Sequence of chain 1.A:
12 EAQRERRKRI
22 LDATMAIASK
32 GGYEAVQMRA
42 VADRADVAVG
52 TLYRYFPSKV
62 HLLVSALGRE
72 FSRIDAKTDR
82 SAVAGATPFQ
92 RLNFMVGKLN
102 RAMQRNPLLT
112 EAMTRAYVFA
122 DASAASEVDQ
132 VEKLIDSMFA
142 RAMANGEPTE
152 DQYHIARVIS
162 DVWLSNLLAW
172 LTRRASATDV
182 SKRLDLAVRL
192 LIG

Binding-site contacts:
Ligand atom C37 contacts residue ILE136 of chain 1.A at 3.9 Å (hydrophobic).
Ligand atom C4 contacts residue LEU110 of chain 1.A at 4.0 Å (hydrophobic).
Ligand atom C35 contacts residue TRP164 of chain 1.A at 3.8 Å (hydrophobic).
Ligand atom C3 contacts residue LEU110 of chain 1.A at 4.1 Å (hydrophobic).
Ligand atom C45 contacts residue LEU68 of chain 1.A at 4.1 Å (hydrophobic).
Ligand atom C30 contacts residue LEU100 of chain 1.A at 3.8 Å (hydrophobic).
Ligand atom C42 contacts residue LEU165 of chain 1.A at 4.0 Å (hydrophobic).
Ligand atom S1P contacts residue LEU110 of chain 1.A at 3.8 Å.
Ligand atom C35 contacts residue ILE136 of chain 1.A at 4.2 Å (hydrophobic).
Ligand atom C32 contacts residue PHE72 of chain 1.A at 3.9 Å (hydrophobic).
Ligand atom C2 contacts residue MET104 of chain 1.A at 3.8 Å (hydrophobic).
Ligand atom O17 contacts residue SER161 of chain 1.A at 3.7 Å.
Ligand atom O17 contacts residue ARG158 of chain 1.A at 2.9 Å (salt-bridge).
Ligand atom C34 contacts residue TRP164 of chain 1.A at 3.9 Å (hydrophobic).
Ligand atom C38 contacts residue SER161 of chain 1.A at 3.8 Å.
Ligand atom C2 contacts residue THR111 of chain 1.A at 4.0 Å.
Ligand atom C31 contacts residue LEU100 of chain 1.A at 4.1 Å (hydrophobic).
Ligand atom C31 contacts residue TRP164 of chain 1.A at 3.8 Å (hydrophobic).
Ligand atom C6 contacts residue GLU71 of chain 1.A at 4.1 Å.
Ligand atom C47 contacts residue TRP164 of chain 1.A at 3.9 Å (hydrophobic).
Ligand atom C47 contacts residue LEU168 of chain 1.A at 3.9 Å (hydrophobic).
Ligand atom O17 contacts residue GLU133 of chain 1.A at 3.8 Å.
Ligand atom C30 contacts residue MET104 of chain 1.A at 4.1 Å (hydrophobic).
Ligand atom C contacts residue THR111 of chain 1.A at 3.6 Å.
Ligand atom C1 contacts residue MET104 of chain 1.A at 4.1 Å (hydrophobic).
Ligand atom C6 contacts residue ILE75 of chain 1.A at 3.5 Å (hydrophobic).
Ligand atom C4 contacts residue ALA103 of chain 1.A at 4.1 Å (hydrophobic).
Ligand atom C contacts residue MET114 of chain 1.A at 4.0 Å (hydrophobic).
Ligand atom C40 contacts residue TYR118 of chain 1.A at 3.8 Å (hydrophobic).
Ligand atom C47 contacts residue MET104 of chain 1.A at 3.9 Å (hydrophobic).
Ligand atom C1 contacts residue THR111 of chain 1.A at 3.7 Å.
Ligand atom C42 contacts residue LEU168 of chain 1.A at 4.1 Å (hydrophobic).
Ligand atom C37 contacts residue SER161 of chain 1.A at 3.5 Å.
Ligand atom C39 contacts residue TYR118 of chain 1.A at 3.8 Å (hydrophobic).
Ligand atom O17 contacts residue ILE136 of chain 1.A at 4.1 Å.
Ligand atom C38 contacts residue ARG158 of chain 1.A at 3.9 Å.
Ligand atom C42 contacts residue TRP164 of chain 1.A at 4.0 Å (hydrophobic).
Ligand atom C3P contacts residue GLU71 of chain 1.A at 3.9 Å.
Ligand atom C33 contacts residue TRP164 of chain 1.A at 4.1 Å (hydrophobic).
Ligand atom N4P contacts residue GLU71 of chain 1.A at 4.0 Å.

This small molecule binds to this protein.
Small molecule (SMILES): C[C@H](CCC[C@H](C)C(=O)SCCNC(=O)CCNC(=O)[C@H](O)C(C)(C)COP(=O)(O)OP(=O)(O)OC[C@H]1O[C@@H](n2cnc3c(N)ncnc32)[C@H](O)[C@@H]1OP(=O)(O)O)[C@H]1CC[C@H]2[C@@H]3CCC4=CC(=O)CC[C@]4(C)[C@H]3CC[C@]12C